Sequence of chain 1.E:
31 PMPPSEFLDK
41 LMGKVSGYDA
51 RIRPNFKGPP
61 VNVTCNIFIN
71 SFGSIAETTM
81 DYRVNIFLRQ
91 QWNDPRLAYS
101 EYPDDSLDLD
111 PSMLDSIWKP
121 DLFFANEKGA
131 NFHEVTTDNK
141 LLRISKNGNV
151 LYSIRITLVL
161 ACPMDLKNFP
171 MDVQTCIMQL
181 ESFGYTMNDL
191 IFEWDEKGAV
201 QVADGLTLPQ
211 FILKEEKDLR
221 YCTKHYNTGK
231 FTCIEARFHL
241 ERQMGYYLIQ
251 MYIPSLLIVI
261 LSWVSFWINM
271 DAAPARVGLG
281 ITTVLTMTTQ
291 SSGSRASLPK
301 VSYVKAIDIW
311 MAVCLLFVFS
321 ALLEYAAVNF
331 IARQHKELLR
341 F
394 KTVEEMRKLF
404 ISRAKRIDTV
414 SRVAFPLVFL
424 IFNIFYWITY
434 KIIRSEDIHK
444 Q

A protein and the small-molecule ligand that binds it are described below.
Small molecule (SMILES): CC(=O)N[C@H]1CO[C@H](CO)[C@@H](O[C@@H]2O[C@H](CO)[C@@H](O)[C@H](O)[C@H]2NC=O)[C@@H]1O

Binding-site contacts:
Ligand atom C6 contacts residue PRO59 of chain 1.E at 4.0 Å (hydrophobic).
Ligand atom O5 contacts residue ASN62 of chain 1.E at 2.5 Å (h-bond).
Ligand atom O3 contacts residue ILE191 of chain 1.E at 3.8 Å.
Ligand atom O6 contacts residue ASN62 of chain 1.E at 2.4 Å (h-bond).
Ligand atom C2 contacts residue ASN62 of chain 1.E at 3.6 Å.
Ligand atom O3 contacts residue ASN62 of chain 1.E at 3.7 Å.
Ligand atom C1 contacts residue ASN62 of chain 1.E at 3.3 Å.
Ligand atom O7 contacts residue PRO59 of chain 1.E at 4.0 Å.
Ligand atom C3 contacts residue ASN62 of chain 1.E at 4.2 Å.
Ligand atom O3 contacts residue PRO60 of chain 1.E at 4.3 Å.
Ligand atom O6 contacts residue PRO60 of chain 1.E at 3.5 Å (h-bond).
Ligand atom C6 contacts residue ASN62 of chain 1.E at 3.4 Å.
Ligand atom C4 contacts residue ASN62 of chain 1.E at 4.5 Å.
Ligand atom C6 contacts residue PRO60 of chain 1.E at 4.2 Å (hydrophobic).
Ligand atom C5 contacts residue ASN62 of chain 1.E at 3.6 Å.